Sequence of chain 1.A:
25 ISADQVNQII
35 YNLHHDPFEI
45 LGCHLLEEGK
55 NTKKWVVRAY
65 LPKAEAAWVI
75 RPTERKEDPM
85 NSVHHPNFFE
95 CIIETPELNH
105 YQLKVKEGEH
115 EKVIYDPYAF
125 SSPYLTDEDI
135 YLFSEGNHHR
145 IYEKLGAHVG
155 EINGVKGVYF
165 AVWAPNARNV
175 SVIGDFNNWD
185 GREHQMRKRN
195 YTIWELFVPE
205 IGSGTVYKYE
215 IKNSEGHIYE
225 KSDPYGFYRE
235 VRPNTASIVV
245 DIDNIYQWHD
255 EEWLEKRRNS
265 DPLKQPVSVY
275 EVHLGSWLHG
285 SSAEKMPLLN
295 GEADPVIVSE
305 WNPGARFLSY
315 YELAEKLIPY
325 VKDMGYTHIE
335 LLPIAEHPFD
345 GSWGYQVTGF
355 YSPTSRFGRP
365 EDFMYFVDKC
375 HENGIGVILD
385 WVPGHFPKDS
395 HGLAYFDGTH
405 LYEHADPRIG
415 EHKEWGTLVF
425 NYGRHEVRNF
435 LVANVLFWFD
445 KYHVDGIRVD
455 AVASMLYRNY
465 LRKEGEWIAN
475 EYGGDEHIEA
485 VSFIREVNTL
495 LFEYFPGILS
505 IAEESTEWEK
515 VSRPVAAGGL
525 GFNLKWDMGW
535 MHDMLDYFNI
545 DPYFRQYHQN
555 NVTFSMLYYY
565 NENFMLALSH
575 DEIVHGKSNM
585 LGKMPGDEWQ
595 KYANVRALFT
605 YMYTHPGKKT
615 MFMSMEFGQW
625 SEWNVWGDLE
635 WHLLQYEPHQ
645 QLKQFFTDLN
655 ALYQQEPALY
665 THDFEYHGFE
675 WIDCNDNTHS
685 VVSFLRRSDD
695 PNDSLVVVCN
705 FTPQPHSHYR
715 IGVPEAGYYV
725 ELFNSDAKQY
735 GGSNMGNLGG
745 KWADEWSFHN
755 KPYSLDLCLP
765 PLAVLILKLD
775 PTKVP

A protein and the small-molecule ligand that binds it are described below.
Small molecule (SMILES): OC[C@H]1O[C@H](O[C@H]2[C@H](O)[C@@H](O)[C@@H](O[C@H]3[C@H](O)[C@@H](O)[C@@H](O)O[C@@H]3CO)O[C@@H]2CO)[C@H](O)[C@@H](O)[C@@H]1O

Binding-site contacts:
Ligand atom C2 contacts residue ALA240 of chain 1.A at 4.4 Å (hydrophobic).
Ligand atom O3 contacts residue ASN238 of chain 1.A at 3.3 Å (h-bond).
Ligand atom C3 contacts residue LYS212 of chain 1.A at 3.8 Å.
Ligand atom C3 contacts residue GLU234 of chain 1.A at 3.4 Å.
Ligand atom C2 contacts residue GLU224 of chain 1.A at 3.3 Å.
Ligand atom C2 contacts residue LYS212 of chain 1.A at 4.0 Å.
Ligand atom C3 contacts residue ASN238 of chain 1.A at 4.2 Å.
Ligand atom O1 contacts residue GLU224 of chain 1.A at 3.2 Å (salt-bridge).
Ligand atom O3 contacts residue TRP183 of chain 1.A at 4.3 Å.
Ligand atom O2 contacts residue GLU224 of chain 1.A at 2.8 Å (salt-bridge).
Ligand atom O6 contacts residue TRP183 of chain 1.A at 4.2 Å.
Ligand atom C4 contacts residue TRP183 of chain 1.A at 4.0 Å (hydrophobic).
Ligand atom C4 contacts residue GLU234 of chain 1.A at 3.9 Å.
Ligand atom C5 contacts residue TRP183 of chain 1.A at 4.4 Å (hydrophobic).
Ligand atom C2 contacts residue GLU234 of chain 1.A at 3.3 Å.
Ligand atom O2 contacts residue ALA240 of chain 1.A at 3.9 Å.
Ligand atom O5 contacts residue GLU224 of chain 1.A at 4.4 Å.
Ligand atom O3 contacts residue GLU234 of chain 1.A at 2.8 Å (salt-bridge).
Ligand atom C6 contacts residue TRP183 of chain 1.A at 3.8 Å (hydrophobic).
Ligand atom O2 contacts residue ASN238 of chain 1.A at 3.8 Å.
Ligand atom O5 contacts residue TRP183 of chain 1.A at 3.6 Å.
Ligand atom C1 contacts residue TRP183 of chain 1.A at 3.5 Å (hydrophobic).
Ligand atom O2 contacts residue GLU234 of chain 1.A at 2.9 Å (salt-bridge).
Ligand atom C1 contacts residue GLU224 of chain 1.A at 3.1 Å.
Ligand atom O2 contacts residue LYS212 of chain 1.A at 3.3 Å (salt-bridge).
Ligand atom C2 contacts residue TRP183 of chain 1.A at 4.3 Å (hydrophobic).
Ligand atom O3 contacts residue LYS212 of chain 1.A at 2.8 Å (salt-bridge).